Binding-site contacts:
Ligand atom CA4 contacts residue GLY171 of chain 3.A at 3.5 Å.
Ligand atom CA4 contacts residue ARG173 of chain 3.A at 3.9 Å.
Ligand atom CB4 contacts residue ALA197 of chain 3.A at 3.6 Å (hydrophobic).
Ligand atom CB3 contacts residue ALA274 of chain 3.A at 3.8 Å (hydrophobic).
Ligand atom CB1 contacts residue HIS194 of chain 3.A at 4.2 Å.
Ligand atom CB4 contacts residue ASN196 of chain 3.A at 4.0 Å.
Ligand atom CA5 contacts residue HIS194 of chain 3.A at 4.0 Å.
Ligand atom CA3 contacts residue HIS194 of chain 3.A at 3.8 Å.
Ligand atom CA5 contacts residue GLY171 of chain 3.A at 3.6 Å.
Ligand atom OA3 contacts residue ARG173 of chain 3.A at 3.4 Å.
Ligand atom OA3 contacts residue ASP276 of chain 3.A at 2.9 Å (salt-bridge).
Ligand atom CB2 contacts residue ASN196 of chain 3.A at 3.8 Å.
Ligand atom CA5 contacts residue CYS195 of chain 3.A at 3.6 Å (hydrophobic).
Ligand atom CA5 contacts residue ASN196 of chain 3.A at 4.2 Å.
Ligand atom CA4 contacts residue HIS194 of chain 3.A at 4.2 Å.
Ligand atom CA1 contacts residue ASN196 of chain 3.A at 4.3 Å.
Ligand atom CB2 contacts residue HIS194 of chain 3.A at 3.9 Å.
Ligand atom OA4 contacts residue ARG173 of chain 3.A at 3.6 Å.
Ligand atom CA3 contacts residue ARG173 of chain 3.A at 3.9 Å.
Ligand atom CA1 contacts residue HIS194 of chain 3.A at 3.7 Å.
Ligand atom CB6 contacts residue ALA197 of chain 3.A at 4.1 Å (hydrophobic).
Ligand atom CB3 contacts residue ASN196 of chain 3.A at 4.0 Å.
Ligand atom CB1 contacts residue ASN196 of chain 3.A at 3.9 Å.
Ligand atom CB3 contacts residue ALA197 of chain 3.A at 4.0 Å (hydrophobic).
Ligand atom OA4 contacts residue PHE172 of chain 3.A at 3.8 Å.
Ligand atom OA4 contacts residue GLY171 of chain 3.A at 2.6 Å (h-bond).
Ligand atom CB5 contacts residue ASN196 of chain 3.A at 3.8 Å.
Ligand atom CA6 contacts residue CYS195 of chain 3.A at 3.3 Å (hydrophobic).
Ligand atom CB2 contacts residue ALA274 of chain 3.A at 4.1 Å (hydrophobic).
Ligand atom CA6 contacts residue ASN196 of chain 3.A at 3.5 Å.
Ligand atom OA3 contacts residue HIS194 of chain 3.A at 4.0 Å.
Ligand atom CB2 contacts residue ASP276 of chain 3.A at 4.4 Å.
Ligand atom CA6 contacts residue HIS194 of chain 3.A at 4.0 Å.
Ligand atom CA3 contacts residue ASP276 of chain 3.A at 3.4 Å.
Ligand atom CA1 contacts residue ASP276 of chain 3.A at 4.3 Å.
Ligand atom OA4 contacts residue HIS194 of chain 3.A at 4.4 Å.
Ligand atom CB5 contacts residue ALA197 of chain 3.A at 3.7 Å (hydrophobic).
Ligand atom CA2 contacts residue ASP276 of chain 3.A at 3.1 Å.
Ligand atom CA2 contacts residue HIS194 of chain 3.A at 3.6 Å.
Ligand atom CB6 contacts residue ASN196 of chain 3.A at 3.7 Å.

A small-molecule ligand and the protein it binds are described below.
Small molecule (SMILES): Oc1ccc(-c2ccccc2)cc1O

Sequence of chain 3.A:
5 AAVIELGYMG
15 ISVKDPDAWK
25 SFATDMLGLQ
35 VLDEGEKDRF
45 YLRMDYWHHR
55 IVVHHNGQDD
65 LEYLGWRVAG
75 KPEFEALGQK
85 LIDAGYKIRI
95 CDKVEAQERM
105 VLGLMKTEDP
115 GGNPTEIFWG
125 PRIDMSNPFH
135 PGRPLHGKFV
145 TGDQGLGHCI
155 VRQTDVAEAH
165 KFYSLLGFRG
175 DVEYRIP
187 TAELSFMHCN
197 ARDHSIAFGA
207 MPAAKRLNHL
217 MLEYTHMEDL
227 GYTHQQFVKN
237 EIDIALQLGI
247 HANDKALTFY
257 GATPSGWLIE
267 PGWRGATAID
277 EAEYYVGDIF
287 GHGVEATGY